Sequence of chain 1.A:
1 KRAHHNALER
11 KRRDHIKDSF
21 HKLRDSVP

The small molecule below binds the protein below.
Small molecule (SMILES): NC(=O)CN1C(=O)CCC1=O

Sequence of chain 1.B:
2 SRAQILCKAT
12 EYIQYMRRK

Binding-site contacts:
Ligand atom O09 contacts residue CYS8 of chain 1.B at 3.1 Å (h-bond).
Ligand atom N04 contacts residue CYS8 of chain 1.B at 3.9 Å.
Ligand atom C02 contacts residue LYS22 of chain 1.A at 3.1 Å.
Ligand atom C08 contacts residue CYS8 of chain 1.B at 2.8 Å (hydrophobic).
Ligand atom C06 contacts residue CYS8 of chain 1.B at 2.9 Å (hydrophobic).
Ligand atom C03 contacts residue LYS22 of chain 1.A at 4.2 Å.
Ligand atom C07 contacts residue CYS8 of chain 1.B at 1.8 Å (hydrophobic).
Ligand atom O10 contacts residue LYS22 of chain 1.A at 4.1 Å.
Ligand atom O11 contacts residue LYS22 of chain 1.A at 3.5 Å.
Ligand atom O11 contacts residue GLN15 of chain 1.B at 4.4 Å.
Ligand atom N01 contacts residue LYS22 of chain 1.A at 1.6 Å.
Ligand atom C05 contacts residue CYS8 of chain 1.B at 4.0 Å (hydrophobic).